Sequence of chain 1.F:
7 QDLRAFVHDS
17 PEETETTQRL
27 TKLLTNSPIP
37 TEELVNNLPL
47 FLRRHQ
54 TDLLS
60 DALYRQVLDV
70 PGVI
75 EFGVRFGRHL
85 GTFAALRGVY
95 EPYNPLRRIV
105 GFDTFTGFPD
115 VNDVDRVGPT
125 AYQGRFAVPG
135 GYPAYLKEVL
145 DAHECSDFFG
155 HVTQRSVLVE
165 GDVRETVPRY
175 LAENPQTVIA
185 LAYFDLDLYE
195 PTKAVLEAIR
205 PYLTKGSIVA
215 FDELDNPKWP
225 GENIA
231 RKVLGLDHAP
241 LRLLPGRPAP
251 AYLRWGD

Binding-site contacts:
Ligand atom C contacts residue GLU217 of chain 1.F at 3.7 Å.
Ligand atom C contacts residue NA1 of chain 1.IA at 4.1 Å.
Ligand atom CA contacts residue GLU217 of chain 1.F at 3.6 Å.
Ligand atom N contacts residue ASP189 of chain 1.F at 3.6 Å.
Ligand atom CG contacts residue GLU217 of chain 1.F at 3.5 Å.
Ligand atom O contacts residue NA1 of chain 1.IA at 2.9 Å (h-bond).
Ligand atom OE1 contacts residue PHE130 of chain 1.F at 3.4 Å.
Ligand atom CB contacts residue PHE130 of chain 1.F at 4.0 Å (hydrophobic).
Ligand atom O contacts residue EDO1 of chain 1.JA at 3.9 Å.
Ligand atom O contacts residue ASP216 of chain 1.F at 3.3 Å (salt-bridge).
Ligand atom OE2 contacts residue LYS222 of chain 1.F at 3.8 Å.
Ligand atom CD contacts residue PHE130 of chain 1.F at 4.1 Å (hydrophobic).
Ligand atom CA contacts residue ASP216 of chain 1.F at 3.8 Å.
Ligand atom C contacts residue ASP216 of chain 1.F at 4.0 Å.
Ligand atom CB contacts residue GLU217 of chain 1.F at 4.1 Å.
Ligand atom N contacts residue GLU217 of chain 1.F at 2.8 Å (salt-bridge).
Ligand atom O contacts residue GLU217 of chain 1.F at 3.2 Å (salt-bridge).
Ligand atom N contacts residue ASP216 of chain 1.F at 2.7 Å (salt-bridge).
Ligand atom OE2 contacts residue TRP223 of chain 1.F at 2.9 Å (h-bond).
Ligand atom N contacts residue ASP191 of chain 1.F at 4.1 Å.
Ligand atom CG contacts residue TRP223 of chain 1.F at 4.1 Å (hydrophobic).
Ligand atom CD contacts residue TRP223 of chain 1.F at 3.7 Å (hydrophobic).
Ligand atom N contacts residue NA1 of chain 1.IA at 4.0 Å.

The protein below binds the small molecule below.
Small molecule (SMILES): N[C@@H](CCC(=O)O)C(=O)O